This protein binds this small molecule.
Small molecule (SMILES): O=C(C(=O)N1CCN(C(=O)c2ccccc2)CC1)c1c[nH]c2c(F)ccc(Br)c12

Sequence of chain 1.D:
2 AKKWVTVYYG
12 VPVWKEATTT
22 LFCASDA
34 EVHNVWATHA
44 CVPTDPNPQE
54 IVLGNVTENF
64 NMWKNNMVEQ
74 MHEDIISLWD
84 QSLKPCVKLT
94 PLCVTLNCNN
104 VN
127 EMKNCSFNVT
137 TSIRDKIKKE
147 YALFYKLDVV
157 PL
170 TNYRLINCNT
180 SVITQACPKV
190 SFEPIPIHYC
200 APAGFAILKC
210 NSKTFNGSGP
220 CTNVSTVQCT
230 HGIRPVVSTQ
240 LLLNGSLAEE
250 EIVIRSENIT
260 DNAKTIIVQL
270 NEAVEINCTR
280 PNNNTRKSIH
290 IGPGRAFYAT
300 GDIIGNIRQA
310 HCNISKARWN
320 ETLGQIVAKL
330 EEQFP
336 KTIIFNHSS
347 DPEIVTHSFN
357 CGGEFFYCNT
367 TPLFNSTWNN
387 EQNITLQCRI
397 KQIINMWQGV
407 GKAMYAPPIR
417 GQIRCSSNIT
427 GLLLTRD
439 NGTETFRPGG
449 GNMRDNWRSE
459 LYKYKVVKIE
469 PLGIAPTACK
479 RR

Binding-site contacts:
Ligand atom C05 contacts residue MET402 of chain 1.D at 3.7 Å (hydrophobic).
Ligand atom C04 contacts residue MET402 of chain 1.D at 3.7 Å (hydrophobic).
Ligand atom F22 contacts residue ASP83 of chain 1.D at 3.4 Å.
Ligand atom C09 contacts residue TRP82 of chain 1.D at 3.7 Å (hydrophobic).
Ligand atom C15 contacts residue PHE361 of chain 1.D at 3.7 Å (hydrophobic).
Ligand atom C20 contacts residue ILE400 of chain 1.D at 3.6 Å (hydrophobic).
Ligand atom C01 contacts residue MET402 of chain 1.D at 3.5 Å (hydrophobic).
Ligand atom O28 contacts residue VAL236 of chain 1.D at 3.4 Å.
Ligand atom C15 contacts residue VAL236 of chain 1.D at 3.5 Å (hydrophobic).
Ligand atom C19 contacts residue SER354 of chain 1.D at 3.3 Å.
Ligand atom C03 contacts residue ASP83 of chain 1.D at 3.1 Å.
Ligand atom O28 contacts residue PHE361 of chain 1.D at 3.5 Å.
Ligand atom C14 contacts residue TRP403 of chain 1.D at 3.4 Å (hydrophobic).
Ligand atom C11 contacts residue TRP82 of chain 1.D at 3.7 Å (hydrophobic).
Ligand atom O26 contacts residue ILE78 of chain 1.D at 3.7 Å.
Ligand atom C08 contacts residue TRP82 of chain 1.D at 3.6 Å (hydrophobic).
Ligand atom C06 contacts residue MET402 of chain 1.D at 3.6 Å (hydrophobic).
Ligand atom C01 contacts residue ALA409 of chain 1.D at 3.7 Å (hydrophobic).
Ligand atom C07 contacts residue ILE79 of chain 1.D at 3.2 Å (hydrophobic).
Ligand atom C21 contacts residue ILE400 of chain 1.D at 3.5 Å (hydrophobic).
Ligand atom C18 contacts residue SER354 of chain 1.D at 3.1 Å.
Ligand atom BR contacts residue TRP82 of chain 1.D at 3.6 Å.
Ligand atom C07 contacts residue TRP82 of chain 1.D at 3.7 Å (hydrophobic).
Ligand atom O26 contacts residue ILE79 of chain 1.D at 3.7 Å.
Ligand atom N23 contacts residue ILE79 of chain 1.D at 3.8 Å.
Ligand atom N23 contacts residue ASP83 of chain 1.D at 2.2 Å (salt-bridge).
Ligand atom C02 contacts residue MET402 of chain 1.D at 3.5 Å (hydrophobic).
Ligand atom C02 contacts residue ASP83 of chain 1.D at 3.6 Å.
Ligand atom C17 contacts residue VAL236 of chain 1.D at 3.3 Å (hydrophobic).
Ligand atom C12 contacts residue TRP82 of chain 1.D at 3.3 Å (hydrophobic).
Ligand atom C06 contacts residue ILE400 of chain 1.D at 3.5 Å (hydrophobic).
Ligand atom C07 contacts residue ASP83 of chain 1.D at 3.1 Å.
Ligand atom O26 contacts residue TRP82 of chain 1.D at 3.0 Å.
Ligand atom C03 contacts residue MET402 of chain 1.D at 3.6 Å (hydrophobic).
Ligand atom C01 contacts residue LYS408 of chain 1.D at 3.6 Å.
Ligand atom C21 contacts residue PHE361 of chain 1.D at 3.3 Å (hydrophobic).
Ligand atom N25 contacts residue VAL236 of chain 1.D at 3.5 Å.
Ligand atom C20 contacts residue TYR363 of chain 1.D at 3.1 Å (hydrophobic).
Ligand atom C13 contacts residue TRP403 of chain 1.D at 3.7 Å (hydrophobic).
Ligand atom C19 contacts residue TYR363 of chain 1.D at 3.6 Å (hydrophobic).